Sequence of chain 1.A:
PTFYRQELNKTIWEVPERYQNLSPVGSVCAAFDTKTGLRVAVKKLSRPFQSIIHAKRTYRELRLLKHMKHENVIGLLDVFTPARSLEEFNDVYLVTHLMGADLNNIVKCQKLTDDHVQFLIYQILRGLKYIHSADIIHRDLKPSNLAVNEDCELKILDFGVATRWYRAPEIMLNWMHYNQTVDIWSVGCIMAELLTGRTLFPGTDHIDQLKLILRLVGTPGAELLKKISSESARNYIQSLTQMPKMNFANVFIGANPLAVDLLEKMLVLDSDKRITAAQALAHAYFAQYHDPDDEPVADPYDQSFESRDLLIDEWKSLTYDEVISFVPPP

A small-molecule ligand and the protein it binds are described below.
Small molecule (SMILES): O=c1ncn2nc(Sc3ccc(F)cc3F)ccc2c1-c1c(Cl)cccc1Cl

Binding-site contacts:
Ligand atom C13 contacts residue ALA111 of chain 1.A at 3.7 Å (hydrophobic).
Ligand atom CL14 contacts residue ALA157 of chain 1.A at 3.8 Å.
Ligand atom C26 contacts residue ALA51 of chain 1.A at 3.8 Å (hydrophobic).
Ligand atom C8 contacts residue VAL38 of chain 1.A at 3.9 Å (hydrophobic).
Ligand atom C23 contacts residue ALA51 of chain 1.A at 3.4 Å (hydrophobic).
Ligand atom O21 contacts residue GLY110 of chain 1.A at 2.6 Å (h-bond).
Ligand atom C28 contacts residue LEU104 of chain 1.A at 3.3 Å (hydrophobic).
Ligand atom N22 contacts residue HIS107 of chain 1.A at 3.8 Å.
Ligand atom C23 contacts residue THR106 of chain 1.A at 3.9 Å.
Ligand atom CL14 contacts residue LEU167 of chain 1.A at 3.6 Å.
Ligand atom C20 contacts residue GLY110 of chain 1.A at 3.8 Å.
Ligand atom C17 contacts residue GLY110 of chain 1.A at 3.7 Å.
Ligand atom CL19 contacts residue LEU108 of chain 1.A at 3.8 Å.
Ligand atom F27 contacts residue VAL52 of chain 1.A at 3.6 Å.
Ligand atom CL19 contacts residue VAL30 of chain 1.A at 3.9 Å.
Ligand atom F27 contacts residue VAL38 of chain 1.A at 3.6 Å.
Ligand atom N24 contacts residue ALA51 of chain 1.A at 3.6 Å.
Ligand atom N22 contacts residue ALA51 of chain 1.A at 3.9 Å.
Ligand atom C28 contacts residue ALA51 of chain 1.A at 3.3 Å (hydrophobic).
Ligand atom F1 contacts residue LEU86 of chain 1.A at 3.5 Å.
Ligand atom N25 contacts residue ALA51 of chain 1.A at 3.8 Å.
Ligand atom C26 contacts residue LYS53 of chain 1.A at 3.6 Å.
Ligand atom C20 contacts residue MET109 of chain 1.A at 3.6 Å (hydrophobic).
Ligand atom F1 contacts residue THR106 of chain 1.A at 3.6 Å.
Ligand atom C5 contacts residue LYS53 of chain 1.A at 3.9 Å.
Ligand atom F1 contacts residue VAL105 of chain 1.A at 3.4 Å.
Ligand atom C15 contacts residue ALA111 of chain 1.A at 3.5 Å (hydrophobic).
Ligand atom CL14 contacts residue ALA111 of chain 1.A at 3.8 Å.
Ligand atom N22 contacts residue MET109 of chain 1.A at 3.6 Å (h-bond).
Ligand atom CL14 contacts residue ASP112 of chain 1.A at 3.8 Å.
Ligand atom F1 contacts residue LEU104 of chain 1.A at 3.4 Å.
Ligand atom C28 contacts residue LYS53 of chain 1.A at 3.9 Å.
Ligand atom C2 contacts residue LEU104 of chain 1.A at 3.7 Å (hydrophobic).
Ligand atom F27 contacts residue LYS53 of chain 1.A at 3.5 Å.
Ligand atom C2 contacts residue THR106 of chain 1.A at 3.6 Å.
Ligand atom O21 contacts residue MET109 of chain 1.A at 2.9 Å (h-bond).
Ligand atom C16 contacts residue ALA111 of chain 1.A at 3.7 Å (hydrophobic).
Ligand atom C15 contacts residue ASP112 of chain 1.A at 3.6 Å.
Ligand atom C28 contacts residue THR106 of chain 1.A at 3.5 Å.
Ligand atom F27 contacts residue ALA51 of chain 1.A at 3.4 Å.